Binding-site contacts:
Ligand atom CAA contacts residue TYR374 of chain 1.A at 3.3 Å (hydrophobic).
Ligand atom CAE contacts residue PHE247 of chain 1.A at 4.0 Å (hydrophobic).
Ligand atom OAC contacts residue HIS191 of chain 1.A at 3.3 Å (h-bond).
Ligand atom OAD contacts residue FMN1 of chain 1.B at 3.5 Å (h-bond).
Ligand atom CAE contacts residue ASN293 of chain 1.A at 3.8 Å.
Ligand atom CAB contacts residue FMN1 of chain 1.B at 3.2 Å.
Ligand atom OAF contacts residue FMN1 of chain 1.B at 3.2 Å (h-bond).
Ligand atom CAA contacts residue FMN1 of chain 1.B at 3.3 Å.
Ligand atom CAB contacts residue HIS188 of chain 1.A at 3.3 Å.
Ligand atom CAH contacts residue MLA1 of chain 1.H at 0.7 Å.
Ligand atom CAH contacts residue FMN1 of chain 1.B at 3.4 Å.
Ligand atom OAF contacts residue MLA1 of chain 1.H at 1.5 Å.
Ligand atom OAD contacts residue MLA1 of chain 1.H at 1.0 Å (h-bond).
Ligand atom CAG contacts residue MLA1 of chain 1.H at 0.7 Å.
Ligand atom CAE contacts residue GLY292 of chain 1.A at 4.0 Å.
Ligand atom CAB contacts residue TRP78 of chain 1.A at 3.6 Å (hydrophobic).
Ligand atom OAF contacts residue THR35 of chain 1.A at 3.5 Å (h-bond).
Ligand atom CAG contacts residue TYR193 of chain 1.A at 3.8 Å (hydrophobic).
Ligand atom OAD contacts residue ASN293 of chain 1.A at 3.5 Å (h-bond).
Ligand atom CAG contacts residue FMN1 of chain 1.B at 3.4 Å.
Ligand atom OAC contacts residue HIS188 of chain 1.A at 3.7 Å.
Ligand atom OAC contacts residue FMN1 of chain 1.B at 3.5 Å.
Ligand atom OAC contacts residue MLA1 of chain 1.H at 0.6 Å (h-bond).
Ligand atom OAC contacts residue TYR193 of chain 1.A at 3.4 Å.
Ligand atom CAA contacts residue MLA1 of chain 1.H at 0.5 Å.
Ligand atom OAF contacts residue TRP78 of chain 1.A at 3.5 Å.
Ligand atom CAB contacts residue THR35 of chain 1.A at 4.0 Å.
Ligand atom CAA contacts residue THR35 of chain 1.A at 3.9 Å.
Ligand atom CAH contacts residue TYR193 of chain 1.A at 3.2 Å (hydrophobic).
Ligand atom OAD contacts residue PHE247 of chain 1.A at 4.0 Å.
Ligand atom CAB contacts residue ALA68 of chain 1.A at 3.6 Å (hydrophobic).
Ligand atom CAE contacts residue MLA1 of chain 1.H at 0.8 Å.
Ligand atom OAF contacts residue TYR193 of chain 1.A at 3.3 Å (h-bond).
Ligand atom CAB contacts residue CSD113 of chain 1.A at 3.5 Å.
Ligand atom CAE contacts residue TYR374 of chain 1.A at 4.1 Å (hydrophobic).
Ligand atom OAD contacts residue HIS191 of chain 1.A at 3.6 Å (h-bond).
Ligand atom CAB contacts residue MLA1 of chain 1.H at 2.5 Å.
Ligand atom CAE contacts residue FMN1 of chain 1.B at 3.6 Å.
Ligand atom OAD contacts residue GLY292 of chain 1.A at 3.2 Å.
Ligand atom CAB contacts residue TYR193 of chain 1.A at 3.4 Å (hydrophobic).

Sequence of chain 1.A:
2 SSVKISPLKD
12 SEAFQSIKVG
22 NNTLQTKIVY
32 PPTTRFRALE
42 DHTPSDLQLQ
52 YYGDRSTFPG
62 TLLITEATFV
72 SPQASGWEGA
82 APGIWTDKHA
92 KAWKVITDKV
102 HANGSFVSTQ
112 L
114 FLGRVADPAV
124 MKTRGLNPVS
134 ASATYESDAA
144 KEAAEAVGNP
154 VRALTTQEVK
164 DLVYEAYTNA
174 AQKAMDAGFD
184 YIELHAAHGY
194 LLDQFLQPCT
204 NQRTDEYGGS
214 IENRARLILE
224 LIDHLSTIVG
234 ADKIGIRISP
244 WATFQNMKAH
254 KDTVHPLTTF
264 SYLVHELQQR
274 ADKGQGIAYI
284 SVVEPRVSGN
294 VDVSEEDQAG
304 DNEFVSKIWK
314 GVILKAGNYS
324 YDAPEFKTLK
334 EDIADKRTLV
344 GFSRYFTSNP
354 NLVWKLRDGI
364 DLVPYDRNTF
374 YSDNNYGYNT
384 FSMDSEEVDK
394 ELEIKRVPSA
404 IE

The protein below binds the small molecule below.
Small molecule (SMILES): C=C(CO)C(=O)OC